Binding-site contacts:
Ligand atom O1 contacts residue HIS51 of chain 1.A at 4.1 Å.
Ligand atom C12 contacts residue HIS204 of chain 1.A at 4.0 Å.
Ligand atom C28 contacts residue PHE218 of chain 1.A at 3.6 Å (hydrophobic).
Ligand atom C4 contacts residue SER112 of chain 1.A at 3.2 Å.
Ligand atom C21 contacts residue ILE109 of chain 1.A at 4.0 Å (hydrophobic).
Ligand atom C3 contacts residue TRP211 of chain 1.A at 4.0 Å (hydrophobic).
Ligand atom O contacts residue VAL82 of chain 1.A at 4.1 Å.
Ligand atom C20 contacts residue MET122 of chain 1.A at 4.1 Å (hydrophobic).
Ligand atom C13 contacts residue PHE86 of chain 1.A at 4.0 Å (hydrophobic).
Ligand atom C4 contacts residue TRP211 of chain 1.A at 3.6 Å (hydrophobic).
Ligand atom C19 contacts residue TYR126 of chain 1.A at 4.1 Å (hydrophobic).
Ligand atom C19 contacts residue SER89 of chain 1.A at 3.7 Å.
Ligand atom O contacts residue HIS204 of chain 1.A at 4.1 Å.
Ligand atom C20 contacts residue ILE109 of chain 1.A at 4.0 Å (hydrophobic).
Ligand atom C13 contacts residue HIS204 of chain 1.A at 4.1 Å.
Ligand atom C24 contacts residue MET47 of chain 1.A at 3.8 Å (hydrophobic).
Ligand atom C16 contacts residue PHE86 of chain 1.A at 3.9 Å (hydrophobic).
Ligand atom C25 contacts residue ALA48 of chain 1.A at 4.1 Å (hydrophobic).
Ligand atom C6 contacts residue LEU44 of chain 1.A at 4.2 Å (hydrophobic).
Ligand atom C6 contacts residue ILE109 of chain 1.A at 4.1 Å (hydrophobic).
Ligand atom O1 contacts residue MET85 of chain 1.A at 3.1 Å (h-bond).
Ligand atom C contacts residue TRP211 of chain 1.A at 3.8 Å (hydrophobic).
Ligand atom C11 contacts residue HIS204 of chain 1.A at 3.9 Å.
Ligand atom C2 contacts residue LEU44 of chain 1.A at 4.1 Å (hydrophobic).
Ligand atom C17 contacts residue PHE86 of chain 1.A at 3.6 Å (hydrophobic).
Ligand atom O contacts residue MET85 of chain 1.A at 3.2 Å.
Ligand atom C12 contacts residue MET122 of chain 1.A at 4.0 Å (hydrophobic).
Ligand atom C15 contacts residue MET85 of chain 1.A at 3.4 Å (hydrophobic).
Ligand atom C28 contacts residue LEU208 of chain 1.A at 3.9 Å (hydrophobic).
Ligand atom C20 contacts residue PHE123 of chain 1.A at 3.6 Å (hydrophobic).
Ligand atom C17 contacts residue SER89 of chain 1.A at 4.1 Å.
Ligand atom C16 contacts residue MET85 of chain 1.A at 4.0 Å (hydrophobic).
Ligand atom O2 contacts residue TRP211 of chain 1.A at 3.1 Å.
Ligand atom C11 contacts residue TRP226 of chain 1.A at 3.7 Å (hydrophobic).
Ligand atom C9 contacts residue MET207 of chain 1.A at 3.4 Å (hydrophobic).
Ligand atom C4 contacts residue LEU44 of chain 1.A at 4.0 Å (hydrophobic).
Ligand atom C25 contacts residue LEU44 of chain 1.A at 4.0 Å (hydrophobic).
Ligand atom C28 contacts residue TRP226 of chain 1.A at 3.9 Å (hydrophobic).
Ligand atom C16 contacts residue SER89 of chain 1.A at 3.7 Å.
Ligand atom C7 contacts residue ILE109 of chain 1.A at 3.9 Å (hydrophobic).

Sequence of chain 1.A:
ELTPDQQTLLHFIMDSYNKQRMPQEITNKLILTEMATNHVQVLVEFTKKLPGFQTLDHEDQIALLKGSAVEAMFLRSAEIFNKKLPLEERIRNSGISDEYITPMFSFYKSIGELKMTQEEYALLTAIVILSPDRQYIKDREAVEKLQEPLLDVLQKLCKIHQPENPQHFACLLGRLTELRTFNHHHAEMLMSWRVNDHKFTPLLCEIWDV

This protein binds this small molecule.
Small molecule (SMILES): C[C@H]1C(=O)CC[C@@]2(C)[C@H]3CC=C4[C@H]5CC(C)(C)CC[C@@]5(C(=O)O)CC[C@@]4(C)[C@@]3(C)CC[C@@H]12